Binding-site contacts:
Ligand atom C3 contacts residue ASN341 of chain 2.A at 3.8 Å.
Ligand atom O7 contacts residue PRO335 of chain 2.A at 3.8 Å.
Ligand atom O5 contacts residue ASN341 of chain 2.A at 2.1 Å (h-bond).
Ligand atom C1 contacts residue ASN341 of chain 2.A at 1.4 Å.
Ligand atom C5 contacts residue ASN341 of chain 2.A at 3.4 Å.
Ligand atom C6 contacts residue ASN341 of chain 2.A at 4.1 Å.
Ligand atom O7 contacts residue ALA334 of chain 2.A at 4.3 Å.
Ligand atom C1 contacts residue SER338 of chain 2.A at 4.0 Å.
Ligand atom C5 contacts residue ASN341 of chain 2.A at 4.3 Å.
Ligand atom C6 contacts residue ASN341 of chain 2.A at 4.5 Å.
Ligand atom C2 contacts residue ASN341 of chain 2.A at 2.6 Å.
Ligand atom C1 contacts residue GLY336 of chain 2.A at 4.3 Å.
Ligand atom C4 contacts residue ASN341 of chain 2.A at 4.2 Å.
Ligand atom O5 contacts residue SER338 of chain 2.A at 3.4 Å.
Ligand atom C6 contacts residue SER338 of chain 2.A at 3.8 Å.
Ligand atom O7 contacts residue ASN342 of chain 2.A at 3.4 Å (h-bond).
Ligand atom C7 contacts residue ASN341 of chain 2.A at 3.4 Å.
Ligand atom C6 contacts residue PHE337 of chain 2.A at 3.8 Å (hydrophobic).
Ligand atom C6 contacts residue SER338 of chain 2.A at 3.6 Å.
Ligand atom N2 contacts residue ASN341 of chain 2.A at 3.3 Å (h-bond).
Ligand atom O7 contacts residue GLY336 of chain 2.A at 3.1 Å (h-bond).
Ligand atom O7 contacts residue ASN341 of chain 2.A at 3.9 Å.
Ligand atom C5 contacts residue SER338 of chain 2.A at 3.7 Å.
Ligand atom C6 contacts residue ASP340 of chain 2.A at 4.0 Å.
Ligand atom C8 contacts residue ASN341 of chain 2.A at 3.4 Å.
Ligand atom C7 contacts residue ASN342 of chain 2.A at 4.4 Å.
Ligand atom C7 contacts residue GLY336 of chain 2.A at 4.2 Å.
Ligand atom O7 contacts residue SER343 of chain 2.A at 3.9 Å.
Ligand atom O4 contacts residue GLY336 of chain 2.A at 3.8 Å.
Ligand atom C3 contacts residue GLY336 of chain 2.A at 4.1 Å.
Ligand atom O7 contacts residue ILE344 of chain 2.A at 4.1 Å.
Ligand atom C5 contacts residue PHE337 of chain 2.A at 4.1 Å (hydrophobic).
Ligand atom O5 contacts residue SER338 of chain 2.A at 4.1 Å.
Ligand atom C5 contacts residue GLY336 of chain 2.A at 4.1 Å.

Sequence of chain 2.A:
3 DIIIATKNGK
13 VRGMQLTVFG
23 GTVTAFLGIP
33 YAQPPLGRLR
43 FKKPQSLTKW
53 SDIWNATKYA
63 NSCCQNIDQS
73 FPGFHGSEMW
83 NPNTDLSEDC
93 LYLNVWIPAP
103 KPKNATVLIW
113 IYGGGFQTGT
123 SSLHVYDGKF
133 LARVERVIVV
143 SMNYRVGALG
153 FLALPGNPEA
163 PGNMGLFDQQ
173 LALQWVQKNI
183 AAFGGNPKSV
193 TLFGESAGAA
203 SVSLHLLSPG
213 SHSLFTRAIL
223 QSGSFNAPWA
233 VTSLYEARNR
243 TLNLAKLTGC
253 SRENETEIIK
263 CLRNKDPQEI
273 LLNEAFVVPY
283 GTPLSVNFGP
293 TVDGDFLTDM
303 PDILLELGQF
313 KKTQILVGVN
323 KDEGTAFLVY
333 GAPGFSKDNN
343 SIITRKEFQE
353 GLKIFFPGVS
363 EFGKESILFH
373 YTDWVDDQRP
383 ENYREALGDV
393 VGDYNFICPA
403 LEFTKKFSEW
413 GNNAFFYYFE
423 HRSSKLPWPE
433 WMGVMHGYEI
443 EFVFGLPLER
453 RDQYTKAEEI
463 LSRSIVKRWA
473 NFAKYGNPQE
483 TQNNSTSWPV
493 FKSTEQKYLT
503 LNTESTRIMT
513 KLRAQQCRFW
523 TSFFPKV

A small-molecule ligand and the protein it binds are described below.
Small molecule (SMILES): CC(=O)N[C@H]1[C@H](O[C@H]2[C@H](O)[C@@H](NC(C)=O)CO[C@@H]2CO[C@H]2O[C@@H](C)[C@@H](O)[C@@H](O)[C@@H]2O)O[C@H](CO)[C@@H](O)[C@@H]1O